This protein binds this small molecule.
Small molecule (SMILES): CCC(CC)O[C@@H]1C=C(C(=O)O)C[C@H](N)[C@H]1NC(C)=O

Binding-site contacts:
Ligand atom O1B contacts residue ARG374 of chain 2.A at 2.9 Å (salt-bridge).
Ligand atom C4 contacts residue TYR409 of chain 2.A at 3.5 Å (hydrophobic).
Ligand atom C3 contacts residue ARG116 of chain 2.A at 3.7 Å.
Ligand atom N4 contacts residue ASP149 of chain 2.A at 3.1 Å (salt-bridge).
Ligand atom C82 contacts residue ALA245 of chain 2.A at 3.9 Å (hydrophobic).
Ligand atom O1A contacts residue ARG374 of chain 2.A at 2.8 Å (salt-bridge).
Ligand atom C1 contacts residue ARG374 of chain 2.A at 3.6 Å.
Ligand atom C91 contacts residue ARG292 of chain 2.A at 3.8 Å.
Ligand atom C4 contacts residue GLU117 of chain 2.A at 3.7 Å.
Ligand atom C82 contacts residue LEU221 of chain 2.A at 3.9 Å (hydrophobic).
Ligand atom N4 contacts residue GLU117 of chain 2.A at 2.9 Å (salt-bridge).
Ligand atom O1B contacts residue ARG292 of chain 2.A at 2.9 Å (salt-bridge).
Ligand atom C81 contacts residue ALA245 of chain 2.A at 3.9 Å (hydrophobic).
Ligand atom C9 contacts residue ASN294 of chain 2.A at 4.0 Å.
Ligand atom C1 contacts residue TYR409 of chain 2.A at 3.0 Å (hydrophobic).
Ligand atom C91 contacts residue ASN294 of chain 2.A at 3.3 Å.
Ligand atom O1A contacts residue ARG116 of chain 2.A at 3.0 Å (salt-bridge).
Ligand atom C9 contacts residue GLU275 of chain 2.A at 3.2 Å.
Ligand atom C7 contacts residue ARG292 of chain 2.A at 3.8 Å.
Ligand atom C3 contacts residue ASP149 of chain 2.A at 3.2 Å.
Ligand atom C7 contacts residue TYR409 of chain 2.A at 3.3 Å (hydrophobic).
Ligand atom C3 contacts residue TYR409 of chain 2.A at 3.2 Å (hydrophobic).
Ligand atom C10 contacts residue ARG150 of chain 2.A at 3.8 Å.
Ligand atom C81 contacts residue LEU221 of chain 2.A at 3.7 Å (hydrophobic).
Ligand atom C1 contacts residue ARG292 of chain 2.A at 3.8 Å.
Ligand atom C6 contacts residue TYR409 of chain 2.A at 3.9 Å (hydrophobic).
Ligand atom C2 contacts residue TYR409 of chain 2.A at 2.9 Å (hydrophobic).
Ligand atom C8 contacts residue GLU275 of chain 2.A at 3.6 Å.
Ligand atom C91 contacts residue ALA245 of chain 2.A at 3.9 Å (hydrophobic).
Ligand atom O10 contacts residue ARG150 of chain 2.A at 2.8 Å (salt-bridge).
Ligand atom O1A contacts residue TYR409 of chain 2.A at 3.5 Å (h-bond).
Ligand atom C82 contacts residue ARG150 of chain 2.A at 3.8 Å.
Ligand atom C5 contacts residue ASP149 of chain 2.A at 3.7 Å.
Ligand atom C3 contacts residue GLU117 of chain 2.A at 3.7 Å.
Ligand atom C6 contacts residue GLU276 of chain 2.A at 4.0 Å.
Ligand atom C11 contacts residue TRP177 of chain 2.A at 3.9 Å (hydrophobic).
Ligand atom O1B contacts residue TYR409 of chain 2.A at 3.5 Å (h-bond).
Ligand atom C4 contacts residue ASP149 of chain 2.A at 3.5 Å.
Ligand atom O10 contacts residue ASP149 of chain 2.A at 3.3 Å.
Ligand atom C3 contacts residue EDO1 of chain 2.Q at 3.8 Å.

Sequence of chain 2.A:
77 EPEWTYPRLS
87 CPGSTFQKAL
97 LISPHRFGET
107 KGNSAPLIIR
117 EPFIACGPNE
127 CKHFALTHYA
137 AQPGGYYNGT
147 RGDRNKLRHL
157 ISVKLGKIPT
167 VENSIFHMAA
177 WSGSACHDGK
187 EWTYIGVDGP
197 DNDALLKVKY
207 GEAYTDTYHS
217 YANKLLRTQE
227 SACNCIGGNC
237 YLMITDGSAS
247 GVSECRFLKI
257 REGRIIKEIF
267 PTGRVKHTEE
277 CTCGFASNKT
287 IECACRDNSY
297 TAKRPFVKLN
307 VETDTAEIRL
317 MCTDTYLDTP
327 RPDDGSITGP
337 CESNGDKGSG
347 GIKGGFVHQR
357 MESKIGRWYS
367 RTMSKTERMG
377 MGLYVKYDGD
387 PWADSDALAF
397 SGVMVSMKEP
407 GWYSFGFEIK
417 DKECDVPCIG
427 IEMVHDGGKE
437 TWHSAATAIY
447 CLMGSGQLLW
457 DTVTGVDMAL